Binding-site contacts:
Ligand atom O1 contacts residue ASN195 of chain 1.B at 3.5 Å.
Ligand atom C5 contacts residue ASN139 of chain 1.B at 3.9 Å.
Ligand atom C1 contacts residue TYR14 of chain 1.B at 3.7 Å (hydrophobic).
Ligand atom C1 contacts residue GLN241 of chain 1.B at 3.9 Å.
Ligand atom O1 contacts residue ARG145 of chain 1.B at 3.0 Å (salt-bridge).
Ligand atom O2 contacts residue ASP91 of chain 1.B at 2.3 Å (salt-bridge).
Ligand atom O2 contacts residue ARG145 of chain 1.B at 3.0 Å (salt-bridge).
Ligand atom O2 contacts residue GLN241 of chain 1.B at 3.1 Å (h-bond).
Ligand atom C2 contacts residue SER141 of chain 1.B at 4.2 Å.
Ligand atom C3 contacts residue LYS8 of chain 1.B at 3.9 Å.
Ligand atom C5 contacts residue ASN195 of chain 1.B at 3.2 Å.
Ligand atom O1 contacts residue GLN241 of chain 1.B at 3.3 Å (h-bond).
Ligand atom O3 contacts residue LYS8 of chain 1.B at 2.8 Å (salt-bridge).
Ligand atom O2 contacts residue TYR14 of chain 1.B at 3.5 Å.
Ligand atom O4 contacts residue ASP221 of chain 1.B at 3.9 Å.
Ligand atom O1 contacts residue ASP221 of chain 1.B at 2.4 Å (salt-bridge).
Ligand atom O3 contacts residue TRP15 of chain 1.B at 4.0 Å.
Ligand atom O5 contacts residue LEU135 of chain 1.B at 3.8 Å.
Ligand atom C4 contacts residue TRP15 of chain 1.B at 3.8 Å (hydrophobic).
Ligand atom C2 contacts residue ARG145 of chain 1.B at 3.4 Å.
Ligand atom C2 contacts residue TYR14 of chain 1.B at 4.0 Å (hydrophobic).
Ligand atom C1 contacts residue ASP221 of chain 1.B at 3.3 Å.
Ligand atom O4 contacts residue ASN195 of chain 1.B at 3.5 Å (h-bond).
Ligand atom C4 contacts residue ASN195 of chain 1.B at 4.0 Å.
Ligand atom O5 contacts residue ASN139 of chain 1.B at 2.7 Å (h-bond).
Ligand atom O5 contacts residue SER141 of chain 1.B at 3.8 Å.
Ligand atom O4 contacts residue ASN12 of chain 1.B at 4.0 Å.
Ligand atom C1 contacts residue ARG145 of chain 1.B at 4.1 Å.
Ligand atom O3 contacts residue ASP91 of chain 1.B at 2.5 Å (salt-bridge).
Ligand atom C2 contacts residue ASP91 of chain 1.B at 3.5 Å.
Ligand atom C3 contacts residue TRP15 of chain 1.B at 4.3 Å (hydrophobic).
Ligand atom C3 contacts residue ASP91 of chain 1.B at 3.6 Å.
Ligand atom C1 contacts residue ASN195 of chain 1.B at 4.3 Å.
Ligand atom C3 contacts residue SER141 of chain 1.B at 3.3 Å.
Ligand atom C2 contacts residue GLN241 of chain 1.B at 3.7 Å.
Ligand atom O3 contacts residue SER141 of chain 1.B at 2.7 Å (h-bond).
Ligand atom C5 contacts residue LYS8 of chain 1.B at 4.3 Å.
Ligand atom C3 contacts residue ARG145 of chain 1.B at 4.0 Å.
Ligand atom O5 contacts residue LYS8 of chain 1.B at 3.0 Å (salt-bridge).
Ligand atom C5 contacts residue LEU135 of chain 1.B at 3.9 Å (hydrophobic).

The protein below binds the small molecule below.
Small molecule (SMILES): OC[C@H]1O[C@@H](O)[C@H](O)[C@@H]1O

Sequence of chain 1.B:
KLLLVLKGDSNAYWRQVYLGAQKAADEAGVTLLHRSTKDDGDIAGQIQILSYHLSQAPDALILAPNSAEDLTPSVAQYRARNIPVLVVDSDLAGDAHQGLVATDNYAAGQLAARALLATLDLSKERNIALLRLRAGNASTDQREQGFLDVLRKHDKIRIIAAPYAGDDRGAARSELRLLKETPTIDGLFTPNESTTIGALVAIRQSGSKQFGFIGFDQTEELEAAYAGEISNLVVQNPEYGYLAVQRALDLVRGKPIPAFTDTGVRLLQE